The protein below binds the small molecule below.
Small molecule (SMILES): Cc1nn(C)c(C)c1NS(=O)(=O)c1c(Cl)cc(-c2ccnc(N3CCN(C)CC3)c2)cc1Cl

Sequence of chain 1.B:
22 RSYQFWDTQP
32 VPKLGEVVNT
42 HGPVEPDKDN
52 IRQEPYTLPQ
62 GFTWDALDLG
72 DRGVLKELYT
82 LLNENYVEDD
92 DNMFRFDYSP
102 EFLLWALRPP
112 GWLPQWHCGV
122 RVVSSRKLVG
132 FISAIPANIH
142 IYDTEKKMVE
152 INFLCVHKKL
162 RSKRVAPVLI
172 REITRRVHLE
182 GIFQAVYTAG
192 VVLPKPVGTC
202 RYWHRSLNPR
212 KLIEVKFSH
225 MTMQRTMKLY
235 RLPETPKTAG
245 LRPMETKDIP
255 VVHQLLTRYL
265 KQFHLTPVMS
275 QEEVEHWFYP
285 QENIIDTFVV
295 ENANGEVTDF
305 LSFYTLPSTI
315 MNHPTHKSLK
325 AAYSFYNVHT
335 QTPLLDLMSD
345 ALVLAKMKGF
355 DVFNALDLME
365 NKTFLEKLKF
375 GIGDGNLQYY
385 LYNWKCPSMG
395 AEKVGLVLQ

Binding-site contacts:
Ligand atom N1 contacts residue SER312 of chain 1.B at 2.9 Å (h-bond).
Ligand atom C11 contacts residue TYR203 of chain 1.B at 3.7 Å (hydrophobic).
Ligand atom C21 contacts residue GLN403 of chain 1.B at 3.3 Å.
Ligand atom C1 contacts residue ASP90 of chain 1.B at 3.4 Å.
Ligand atom S contacts residue HIS205 of chain 1.B at 3.5 Å.
Ligand atom C17 contacts residue TYR203 of chain 1.B at 3.4 Å (hydrophobic).
Ligand atom C21 contacts residue ASN153 of chain 1.B at 3.5 Å.
Ligand atom C7 contacts residue TYR203 of chain 1.B at 3.5 Å (hydrophobic).
Ligand atom C2 contacts residue PHE95 of chain 1.B at 3.6 Å (hydrophobic).
Ligand atom O1 contacts residue HIS205 of chain 1.B at 3.1 Å.
Ligand atom N5 contacts residue PHE95 of chain 1.B at 3.8 Å.
Ligand atom CL1 contacts residue GLY379 of chain 1.B at 3.8 Å.
Ligand atom CL contacts residue TYR327 of chain 1.B at 2.7 Å.
Ligand atom C2 contacts residue VAL88 of chain 1.B at 3.4 Å (hydrophobic).
Ligand atom C9 contacts residue THR189 of chain 1.B at 3.6 Å.
Ligand atom C21 contacts residue THR189 of chain 1.B at 3.0 Å.
Ligand atom N2 contacts residue ASN153 of chain 1.B at 3.7 Å.
Ligand atom C9 contacts residue LEU402 of chain 1.B at 3.6 Å (hydrophobic).
Ligand atom C10 contacts residue TYR87 of chain 1.B at 3.8 Å (hydrophobic).
Ligand atom N1 contacts residue PHE95 of chain 1.B at 3.4 Å.
Ligand atom C16 contacts residue TYR203 of chain 1.B at 3.7 Å (hydrophobic).
Ligand atom O1 contacts residue PHE218 of chain 1.B at 3.7 Å.
Ligand atom C2 contacts residue PHE97 of chain 1.B at 3.6 Å (hydrophobic).
Ligand atom N2 contacts residue GLN403 of chain 1.B at 3.3 Å (h-bond).
Ligand atom C9 contacts residue GLN403 of chain 1.B at 3.8 Å.
Ligand atom C contacts residue PHE218 of chain 1.B at 3.6 Å (hydrophobic).
Ligand atom N contacts residue LEU381 of chain 1.B at 3.8 Å.
Ligand atom N5 contacts residue PHE97 of chain 1.B at 3.8 Å.
Ligand atom C12 contacts residue SER312 of chain 1.B at 3.8 Å.
Ligand atom O contacts residue HIS205 of chain 1.B at 2.9 Å (h-bond).
Ligand atom C21 contacts residue LEU402 of chain 1.B at 3.6 Å (hydrophobic).
Ligand atom C7 contacts residue PHE97 of chain 1.B at 3.7 Å (hydrophobic).
Ligand atom C3 contacts residue GLY191 of chain 1.B at 3.3 Å.
Ligand atom C8 contacts residue MYA1 of chain 1.H at 3.8 Å.
Ligand atom C5 contacts residue PHE97 of chain 1.B at 3.4 Å (hydrophobic).
Ligand atom C5 contacts residue TYR203 of chain 1.B at 3.5 Å (hydrophobic).
Ligand atom C8 contacts residue THR189 of chain 1.B at 3.6 Å.
Ligand atom N2 contacts residue THR189 of chain 1.B at 3.6 Å (h-bond).
Ligand atom N contacts residue GLY191 of chain 1.B at 3.7 Å.
Ligand atom N5 contacts residue SER312 of chain 1.B at 3.8 Å.